Sequence of chain 1.F:
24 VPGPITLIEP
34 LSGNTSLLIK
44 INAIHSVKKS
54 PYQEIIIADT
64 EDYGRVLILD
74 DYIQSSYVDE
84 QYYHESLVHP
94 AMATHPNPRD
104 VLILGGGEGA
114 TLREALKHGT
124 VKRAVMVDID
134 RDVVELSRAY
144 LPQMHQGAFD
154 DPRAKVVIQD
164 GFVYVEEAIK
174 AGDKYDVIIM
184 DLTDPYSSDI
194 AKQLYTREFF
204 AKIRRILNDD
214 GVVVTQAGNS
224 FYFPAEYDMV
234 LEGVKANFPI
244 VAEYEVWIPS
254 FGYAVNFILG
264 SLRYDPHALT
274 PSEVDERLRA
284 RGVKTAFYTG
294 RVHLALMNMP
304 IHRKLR

Binding-site contacts:
Ligand atom C2 contacts residue HIS87 of chain 1.F at 3.2 Å.
Ligand atom N14 contacts residue PHE254 of chain 1.F at 3.1 Å (h-bond).
Ligand atom C2 contacts residue ASP184 of chain 1.F at 3.7 Å.
Ligand atom C11 contacts residue ASP187 of chain 1.F at 3.4 Å.
Ligand atom C13 contacts residue PHE254 of chain 1.F at 2.9 Å (hydrophobic).
Ligand atom C8 contacts residue ASP187 of chain 1.F at 3.7 Å.
Ligand atom N1 contacts residue MTA1 of chain 1.W at 3.7 Å.
Ligand atom C13 contacts residue GLU32 of chain 1.F at 3.5 Å.
Ligand atom C7 contacts residue GLN219 of chain 1.F at 3.8 Å.
Ligand atom C4 contacts residue MTA1 of chain 1.W at 2.9 Å.
Ligand atom C6 contacts residue LEU185 of chain 1.F at 3.5 Å (hydrophobic).
Ligand atom C10 contacts residue ASP187 of chain 1.F at 3.2 Å.
Ligand atom C3 contacts residue GLN77 of chain 1.F at 3.2 Å.
Ligand atom C3 contacts residue TYR86 of chain 1.F at 3.4 Å (hydrophobic).
Ligand atom N14 contacts residue PRO33 of chain 1.F at 2.9 Å (h-bond).
Ligand atom N9 contacts residue ASP187 of chain 1.F at 2.7 Å (salt-bridge).
Ligand atom C8 contacts residue PHE254 of chain 1.F at 3.6 Å (hydrophobic).
Ligand atom C6 contacts residue ASP184 of chain 1.F at 3.6 Å.
Ligand atom C2 contacts residue GLN77 of chain 1.F at 3.3 Å.
Ligand atom C7 contacts residue GLN77 of chain 1.F at 3.3 Å.
Ligand atom N1 contacts residue HIS87 of chain 1.F at 2.7 Å (h-bond).
Ligand atom N1 contacts residue ASP184 of chain 1.F at 2.5 Å (salt-bridge).
Ligand atom C4 contacts residue GLN77 of chain 1.F at 3.3 Å.
Ligand atom C11 contacts residue TYR256 of chain 1.F at 3.5 Å (hydrophobic).
Ligand atom C12 contacts residue ILE76 of chain 1.F at 3.2 Å (hydrophobic).
Ligand atom N5 contacts residue ASP184 of chain 1.F at 2.9 Å (salt-bridge).
Ligand atom C11 contacts residue ILE76 of chain 1.F at 3.5 Å (hydrophobic).
Ligand atom C4 contacts residue ASP184 of chain 1.F at 3.1 Å.
Ligand atom C3 contacts residue ASP184 of chain 1.F at 3.2 Å.
Ligand atom C2 contacts residue MTA1 of chain 1.W at 3.8 Å.
Ligand atom C6 contacts residue GLN219 of chain 1.F at 3.5 Å.
Ligand atom N5 contacts residue LEU185 of chain 1.F at 2.9 Å (h-bond).
Ligand atom C12 contacts residue GLU32 of chain 1.F at 3.0 Å.
Ligand atom N5 contacts residue GLN77 of chain 1.F at 3.6 Å.
Ligand atom C6 contacts residue TYR86 of chain 1.F at 3.3 Å (hydrophobic).
Ligand atom C2 contacts residue GLU111 of chain 1.F at 2.7 Å.
Ligand atom N14 contacts residue GLU32 of chain 1.F at 3.2 Å (salt-bridge).
Ligand atom N5 contacts residue TYR86 of chain 1.F at 3.6 Å.
Ligand atom N1 contacts residue GLU111 of chain 1.F at 2.5 Å (salt-bridge).
Ligand atom C10 contacts residue ILE76 of chain 1.F at 2.7 Å (hydrophobic).

This small molecule binds to this protein.
Small molecule (SMILES): NCCCCNCCCNCCCN